Sequence of chain 1.C:
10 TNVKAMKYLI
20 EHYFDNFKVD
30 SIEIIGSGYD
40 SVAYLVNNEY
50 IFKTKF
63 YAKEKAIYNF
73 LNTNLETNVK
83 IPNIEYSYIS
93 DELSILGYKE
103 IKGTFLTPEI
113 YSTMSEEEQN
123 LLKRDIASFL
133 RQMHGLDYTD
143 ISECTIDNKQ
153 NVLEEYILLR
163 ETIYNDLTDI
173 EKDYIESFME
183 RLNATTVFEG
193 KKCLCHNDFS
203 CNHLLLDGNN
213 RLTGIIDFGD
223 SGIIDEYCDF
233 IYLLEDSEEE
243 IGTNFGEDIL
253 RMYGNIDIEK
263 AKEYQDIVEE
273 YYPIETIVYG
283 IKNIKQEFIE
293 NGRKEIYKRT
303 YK

Binding-site contacts:
Ligand atom O2A contacts residue ASP219 of chain 1.C at 2.9 Å (salt-bridge).
Ligand atom N2 contacts residue ILE103 of chain 1.C at 3.2 Å (h-bond).
Ligand atom O1G contacts residue TYR63 of chain 1.C at 2.8 Å (h-bond).
Ligand atom N7 contacts residue ILE50 of chain 1.C at 3.5 Å.
Ligand atom O2A contacts residue HIS205 of chain 1.C at 3.4 Å (h-bond).
Ligand atom N1 contacts residue GLU102 of chain 1.C at 3.5 Å.
Ligand atom C5 contacts residue ILE50 of chain 1.C at 3.5 Å (hydrophobic).
Ligand atom C2' contacts residue PHE107 of chain 1.C at 3.7 Å (hydrophobic).
Ligand atom N3B contacts residue SER40 of chain 1.C at 3.0 Å (h-bond).
Ligand atom O3A contacts residue LYS52 of chain 1.C at 3.6 Å.
Ligand atom O1A contacts residue LYS52 of chain 1.C at 3.0 Å (salt-bridge).
Ligand atom O2G contacts residue MG1 of chain 1.Q at 3.2 Å.
Ligand atom N9 contacts residue ILE50 of chain 1.C at 3.6 Å.
Ligand atom O6 contacts residue GLU102 of chain 1.C at 3.7 Å.
Ligand atom C4 contacts residue ILE50 of chain 1.C at 3.5 Å (hydrophobic).
Ligand atom PA contacts residue ASP219 of chain 1.C at 3.4 Å.
Ligand atom O1A contacts residue ASP219 of chain 1.C at 3.2 Å.
Ligand atom O2B contacts residue MG1 of chain 1.Q at 3.1 Å.
Ligand atom O3G contacts residue MG1 of chain 1.Q at 2.0 Å.
Ligand atom C6 contacts residue ILE103 of chain 1.C at 3.5 Å (hydrophobic).
Ligand atom PB contacts residue MG1 of chain 1.P at 3.3 Å.
Ligand atom N1 contacts residue ILE103 of chain 1.C at 2.8 Å (h-bond).
Ligand atom O3G contacts residue ASP219 of chain 1.C at 3.0 Å (salt-bridge).
Ligand atom O2B contacts residue MG1 of chain 1.P at 2.3 Å.
Ligand atom PB contacts residue ASP219 of chain 1.C at 3.7 Å.
Ligand atom N3 contacts residue PHE107 of chain 1.C at 3.5 Å.
Ligand atom PA contacts residue MG1 of chain 1.P at 3.0 Å.
Ligand atom O6 contacts residue ILE103 of chain 1.C at 2.7 Å (h-bond).
Ligand atom O2B contacts residue ASP219 of chain 1.C at 2.8 Å (salt-bridge).
Ligand atom C2 contacts residue ILE103 of chain 1.C at 3.5 Å (hydrophobic).
Ligand atom PG contacts residue MG1 of chain 1.Q at 3.1 Å.
Ligand atom N7 contacts residue TYR100 of chain 1.C at 2.6 Å (h-bond).
Ligand atom O6 contacts residue ILE218 of chain 1.C at 3.7 Å.
Ligand atom O3A contacts residue ASP219 of chain 1.C at 3.7 Å.
Ligand atom C8 contacts residue TYR100 of chain 1.C at 3.2 Å (hydrophobic).
Ligand atom O4' contacts residue ILE34 of chain 1.C at 3.7 Å.
Ligand atom O2A contacts residue MG1 of chain 1.P at 1.8 Å.
Ligand atom O3G contacts residue LYS52 of chain 1.C at 3.0 Å (salt-bridge).
Ligand atom C8 contacts residue ILE50 of chain 1.C at 3.7 Å (hydrophobic).
Ligand atom O3A contacts residue MG1 of chain 1.P at 3.4 Å.

A protein and the small-molecule ligand that binds it are described below.
Small molecule (SMILES): Nc1nc2c(ncn2[C@@H]2O[C@H](CO[P](=O)(O)O[P](=O)(O)NP(=O)(O)O)[C@@H](O)[C@H]2O)c(=O)[nH]1